A protein and the small-molecule ligand that binds it are described below.
Small molecule (SMILES): Nc1ncnc2c1ncn2[C@@H]1O[C@H](COP(=O)=O)[C@@H](O[P](=O)(O)OC[C@H]2O[C@@H](n3ccc(=O)[nH]c3=O)[C@H](O)[C@@H]2O)[C@H]1O

Sequence of chain 11.E:
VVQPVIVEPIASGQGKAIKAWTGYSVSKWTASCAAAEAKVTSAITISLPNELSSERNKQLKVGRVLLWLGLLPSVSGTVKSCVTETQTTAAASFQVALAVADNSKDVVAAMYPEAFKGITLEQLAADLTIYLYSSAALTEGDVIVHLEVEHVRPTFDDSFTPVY

Sequence of chain 16.F:
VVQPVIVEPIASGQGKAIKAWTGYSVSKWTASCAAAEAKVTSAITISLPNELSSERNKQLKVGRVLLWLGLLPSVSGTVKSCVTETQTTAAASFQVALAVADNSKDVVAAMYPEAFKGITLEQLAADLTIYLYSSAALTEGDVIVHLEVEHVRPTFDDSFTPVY

Binding-site contacts:
Ligand atom N6 contacts residue TRP47 of chain 11.E at 4.2 Å.
Ligand atom OP1 contacts residue LYS45 of chain 16.F at 4.3 Å.
Ligand atom N9 contacts residue GLU140 of chain 11.E at 4.1 Å.
Ligand atom O4' contacts residue TRP47 of chain 11.E at 4.0 Å.
Ligand atom C4 contacts residue TRP47 of chain 11.E at 3.9 Å (hydrophobic).
Ligand atom C2' contacts residue GLU140 of chain 11.E at 3.5 Å.
Ligand atom C5 contacts residue TRP47 of chain 11.E at 4.0 Å (hydrophobic).
Ligand atom N7 contacts residue TRP47 of chain 11.E at 4.0 Å.
Ligand atom C8 contacts residue GLU140 of chain 11.E at 4.1 Å.
Ligand atom C2 contacts residue TRP47 of chain 11.E at 3.8 Å (hydrophobic).
Ligand atom N1 contacts residue TRP47 of chain 11.E at 3.8 Å.
Ligand atom N3 contacts residue TRP47 of chain 11.E at 3.9 Å.
Ligand atom C1' contacts residue GLU140 of chain 11.E at 3.2 Å.
Ligand atom N7 contacts residue LYS143 of chain 11.E at 3.7 Å.
Ligand atom C8 contacts residue TRP47 of chain 11.E at 4.0 Å (hydrophobic).
Ligand atom C1' contacts residue LYS143 of chain 11.E at 4.0 Å.
Ligand atom N9 contacts residue TRP47 of chain 11.E at 4.0 Å.
Ligand atom N9 contacts residue LYS143 of chain 11.E at 3.8 Å.
Ligand atom O2' contacts residue GLU140 of chain 11.E at 3.0 Å (salt-bridge).
Ligand atom C1' contacts residue TRP47 of chain 11.E at 4.3 Å (hydrophobic).
Ligand atom C6 contacts residue TRP47 of chain 11.E at 3.9 Å (hydrophobic).
Ligand atom O4' contacts residue LYS143 of chain 11.E at 4.2 Å.
Ligand atom C8 contacts residue LYS143 of chain 11.E at 2.8 Å.
Ligand atom C2' contacts residue LYS143 of chain 11.E at 4.5 Å.
Ligand atom O4' contacts residue GLU140 of chain 11.E at 4.1 Å.